Sequence of chain 1.A:
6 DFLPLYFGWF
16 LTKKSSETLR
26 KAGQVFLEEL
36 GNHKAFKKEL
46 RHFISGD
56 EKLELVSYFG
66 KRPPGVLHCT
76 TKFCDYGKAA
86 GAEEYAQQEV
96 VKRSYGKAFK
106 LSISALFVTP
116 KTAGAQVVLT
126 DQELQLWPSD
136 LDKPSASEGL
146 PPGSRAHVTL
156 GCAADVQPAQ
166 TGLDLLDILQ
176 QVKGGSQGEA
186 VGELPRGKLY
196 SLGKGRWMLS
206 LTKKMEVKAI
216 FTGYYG

This small molecule binds to this protein.
Small molecule (SMILES): Nc1ncnc2c1ncn2[C@@H]1O[C@H](COP(=O)(O)O)[C@@H](O)[C@H]1OP(=O)(O)O

Binding-site contacts:
Ligand atom O5P contacts residue PRO163 of chain 1.A at 3.1 Å.
Ligand atom O1P contacts residue ALA164 of chain 1.A at 3.4 Å.
Ligand atom C5' contacts residue TYR11 of chain 1.A at 3.6 Å (hydrophobic).
Ligand atom C2 contacts residue ALA164 of chain 1.A at 4.0 Å (hydrophobic).
Ligand atom P1 contacts residue HIS152 of chain 1.A at 3.7 Å.
Ligand atom C8 contacts residue PRO163 of chain 1.A at 3.7 Å (hydrophobic).
Ligand atom P1 contacts residue THR154 of chain 1.A at 3.6 Å.
Ligand atom O2P contacts residue HIS152 of chain 1.A at 3.5 Å (h-bond).
Ligand atom P1 contacts residue ALA164 of chain 1.A at 3.5 Å.
Ligand atom C6 contacts residue PHE78 of chain 1.A at 3.7 Å (hydrophobic).
Ligand atom C4' contacts residue TYR11 of chain 1.A at 3.8 Å (hydrophobic).
Ligand atom O1P contacts residue THR166 of chain 1.A at 3.8 Å.
Ligand atom N1 contacts residue ALA164 of chain 1.A at 3.8 Å.
Ligand atom C3' contacts residue HIS73 of chain 1.A at 3.8 Å.
Ligand atom C2 contacts residue PHE78 of chain 1.A at 3.6 Å (hydrophobic).
Ligand atom N3 contacts residue PHE78 of chain 1.A at 3.5 Å.
Ligand atom O1P contacts residue THR154 of chain 1.A at 3.6 Å (h-bond).
Ligand atom O3P contacts residue ALA164 of chain 1.A at 2.8 Å (h-bond).
Ligand atom O1P contacts residue HIS152 of chain 1.A at 2.8 Å (h-bond).
Ligand atom C5 contacts residue PHE78 of chain 1.A at 3.5 Å (hydrophobic).
Ligand atom C6 contacts residue ALA164 of chain 1.A at 3.7 Å (hydrophobic).
Ligand atom C5 contacts residue ALA164 of chain 1.A at 3.8 Å (hydrophobic).
Ligand atom O4' contacts residue TYR11 of chain 1.A at 3.9 Å.
Ligand atom C8 contacts residue PHE78 of chain 1.A at 3.5 Å (hydrophobic).
Ligand atom O2' contacts residue ALA164 of chain 1.A at 3.7 Å.
Ligand atom O4' contacts residue PHE78 of chain 1.A at 3.7 Å.
Ligand atom C3' contacts residue THR75 of chain 1.A at 3.9 Å.
Ligand atom O3P contacts residue PRO163 of chain 1.A at 3.5 Å.
Ligand atom O2P contacts residue THR154 of chain 1.A at 2.7 Å (h-bond).
Ligand atom C4 contacts residue PHE78 of chain 1.A at 3.6 Å (hydrophobic).
Ligand atom C4 contacts residue ALA164 of chain 1.A at 3.9 Å (hydrophobic).
Ligand atom C4' contacts residue THR75 of chain 1.A at 3.8 Å.
Ligand atom C4' contacts residue HIS73 of chain 1.A at 3.7 Å.
Ligand atom O6P contacts residue LEU10 of chain 1.A at 3.5 Å.
Ligand atom O3' contacts residue THR75 of chain 1.A at 2.9 Å (h-bond).
Ligand atom O3' contacts residue HIS73 of chain 1.A at 3.0 Å (h-bond).
Ligand atom N7 contacts residue PHE78 of chain 1.A at 3.6 Å.
Ligand atom N1 contacts residue PHE78 of chain 1.A at 3.9 Å.
Ligand atom N9 contacts residue PHE78 of chain 1.A at 3.5 Å.
Ligand atom O1P contacts residue GLY167 of chain 1.A at 3.8 Å.